Binding-site contacts:
Ligand atom C5 contacts residue VAL100 of chain 1.A at 3.7 Å (hydrophobic).
Ligand atom C9 contacts residue GOL1 of chain 1.D at 3.0 Å.
Ligand atom C14 contacts residue GOL1 of chain 1.D at 2.2 Å.
Ligand atom C8 contacts residue THR93 of chain 1.A at 3.6 Å.
Ligand atom C11 contacts residue ARG44 of chain 1.A at 3.8 Å.
Ligand atom C10 contacts residue VAL100 of chain 1.A at 3.4 Å (hydrophobic).
Ligand atom C15 contacts residue GOL1 of chain 1.D at 2.5 Å.
Ligand atom O2 contacts residue GOL1 of chain 1.D at 2.5 Å (h-bond).
Ligand atom C12 contacts residue ARG44 of chain 1.A at 3.1 Å.
Ligand atom C14 contacts residue LEU56 of chain 1.A at 3.8 Å (hydrophobic).
Ligand atom O1 contacts residue ARG44 of chain 1.A at 3.0 Å (salt-bridge).
Ligand atom S contacts residue TYR86 of chain 1.A at 3.6 Å (h-bond).
Ligand atom C10 contacts residue GOL1 of chain 1.D at 2.7 Å.
Ligand atom C11 contacts residue GOL1 of chain 1.D at 1.0 Å.
Ligand atom S contacts residue ARG44 of chain 1.A at 3.6 Å (salt-bridge).
Ligand atom C14 contacts residue TYR16 of chain 1.A at 3.6 Å (hydrophobic).
Ligand atom C7 contacts residue THR93 of chain 1.A at 3.4 Å.
Ligand atom C1 contacts residue GOL1 of chain 1.D at 2.0 Å.
Ligand atom S contacts residue GOL1 of chain 1.D at 2.8 Å (h-bond).
Ligand atom C15 contacts residue LEU60 of chain 1.A at 3.8 Å (hydrophobic).
Ligand atom C16 contacts residue GOL1 of chain 1.D at 1.1 Å.
Ligand atom O2 contacts residue ARG44 of chain 1.A at 3.0 Å (salt-bridge).
Ligand atom O3 contacts residue TYR86 of chain 1.A at 3.5 Å (h-bond).
Ligand atom C15 contacts residue TYR16 of chain 1.A at 3.2 Å (hydrophobic).
Ligand atom O1 contacts residue TYR86 of chain 1.A at 2.5 Å (h-bond).
Ligand atom O1 contacts residue GOL1 of chain 1.D at 2.5 Å (h-bond).
Ligand atom C13 contacts residue GOL1 of chain 1.D at 1.3 Å.
Ligand atom C3 contacts residue GOL1 of chain 1.D at 3.7 Å.
Ligand atom C9 contacts residue VAL100 of chain 1.A at 3.6 Å (hydrophobic).
Ligand atom C12 contacts residue GOL1 of chain 1.D at 0.7 Å.
Ligand atom C2 contacts residue GOL1 of chain 1.D at 2.3 Å.
Ligand atom C6 contacts residue MET82 of chain 1.A at 3.6 Å (hydrophobic).
Ligand atom C7 contacts residue ALA97 of chain 1.A at 3.8 Å (hydrophobic).
Ligand atom C14 contacts residue THR122 of chain 1.A at 3.7 Å.
Ligand atom C13 contacts residue ARG44 of chain 1.A at 3.2 Å.
Ligand atom N contacts residue GOL1 of chain 1.D at 1.1 Å (h-bond).
Ligand atom C8 contacts residue TYR86 of chain 1.A at 3.7 Å (hydrophobic).
Ligand atom C1 contacts residue VAL100 of chain 1.A at 3.8 Å (hydrophobic).
Ligand atom O2 contacts residue VAL125 of chain 1.A at 3.2 Å.
Ligand atom C9 contacts residue TYR86 of chain 1.A at 3.5 Å (hydrophobic).

This small molecule binds to this protein.
Small molecule (SMILES): O=S(=O)(O)c1cccc2cccc(Nc3ccccc3)c12

Sequence of chain 1.A:
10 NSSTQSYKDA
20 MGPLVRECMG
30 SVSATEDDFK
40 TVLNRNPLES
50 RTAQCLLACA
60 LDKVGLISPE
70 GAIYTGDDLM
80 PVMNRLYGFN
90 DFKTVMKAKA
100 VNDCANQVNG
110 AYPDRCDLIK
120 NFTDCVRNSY